The small molecule below binds the protein below.
Small molecule (SMILES): CC(=O)N[C@H]1[C@H](O[C@H]2[C@H](O)[C@@H](NC(C)=O)CO[C@@H]2CO[C@H]2O[C@@H](C)[C@@H](O)[C@@H](O)[C@@H]2O)O[C@H](CO)[C@@H](O)[C@@H]1O

Sequence of chain 1.A:
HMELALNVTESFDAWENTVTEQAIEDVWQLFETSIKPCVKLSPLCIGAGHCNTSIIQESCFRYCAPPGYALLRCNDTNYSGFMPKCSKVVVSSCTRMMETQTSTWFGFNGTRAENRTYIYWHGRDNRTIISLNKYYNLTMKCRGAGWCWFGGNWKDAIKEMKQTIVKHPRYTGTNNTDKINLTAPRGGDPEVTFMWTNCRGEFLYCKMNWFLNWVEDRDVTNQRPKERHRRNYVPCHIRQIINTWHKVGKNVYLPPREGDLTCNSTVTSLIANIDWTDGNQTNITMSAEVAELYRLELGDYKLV

Binding-site contacts:
Ligand atom C7 contacts residue ASN135 of chain 1.A at 2.6 Å.
Ligand atom C5 contacts residue ASN135 of chain 1.A at 3.3 Å.
Ligand atom C2 contacts residue ASN135 of chain 1.A at 2.7 Å.
Ligand atom O6 contacts residue ASP134 of chain 1.A at 4.4 Å.
Ligand atom O7 contacts residue ASP134 of chain 1.A at 2.7 Å (salt-bridge).
Ligand atom C8 contacts residue ASN135 of chain 1.A at 3.6 Å.
Ligand atom C1 contacts residue ASN135 of chain 1.A at 1.5 Å.
Ligand atom C7 contacts residue TRP285 of chain 1.A at 3.2 Å (hydrophobic).
Ligand atom O5 contacts residue ASP134 of chain 1.A at 4.4 Å.
Ligand atom C7 contacts residue ASP134 of chain 1.A at 3.8 Å.
Ligand atom O3 contacts residue ASP287 of chain 1.A at 3.8 Å.
Ligand atom C3 contacts residue ASP287 of chain 1.A at 4.5 Å.
Ligand atom O5 contacts residue ASP134 of chain 1.A at 3.9 Å.
Ligand atom C6 contacts residue ASN135 of chain 1.A at 4.5 Å.
Ligand atom C3 contacts residue ASN135 of chain 1.A at 3.6 Å.
Ligand atom O5 contacts residue ASN135 of chain 1.A at 2.4 Å (h-bond).
Ligand atom C4 contacts residue ASN135 of chain 1.A at 4.1 Å.
Ligand atom O7 contacts residue ASN135 of chain 1.A at 2.6 Å (h-bond).
Ligand atom C8 contacts residue TRP285 of chain 1.A at 3.3 Å (hydrophobic).
Ligand atom C1 contacts residue ASP134 of chain 1.A at 3.8 Å.
Ligand atom C2 contacts residue ASP134 of chain 1.A at 4.3 Å.
Ligand atom N2 contacts residue TRP285 of chain 1.A at 4.2 Å.
Ligand atom N2 contacts residue ASN135 of chain 1.A at 2.6 Å (h-bond).
Ligand atom O7 contacts residue TRP285 of chain 1.A at 2.5 Å (h-bond).
Ligand atom N2 contacts residue ASP134 of chain 1.A at 4.3 Å.